A protein and the small-molecule ligand that binds it are described below.
Small molecule (SMILES): O=P(O)(O)OC[C@H]1O[C@@H](O)[C@H](O)[C@@H](O)[C@@H]1O

Binding-site contacts:
Ligand atom C2 contacts residue TYR23 of chain 1.A at 3.6 Å (hydrophobic).
Ligand atom O2P contacts residue THR195 of chain 1.A at 3.7 Å.
Ligand atom C4 contacts residue PHE22 of chain 1.A at 3.6 Å (hydrophobic).
Ligand atom P contacts residue ASP223 of chain 1.A at 3.9 Å.
Ligand atom O1P contacts residue PHE222 of chain 1.A at 3.5 Å (h-bond).
Ligand atom O1P contacts residue THR195 of chain 1.A at 3.5 Å.
Ligand atom O2P contacts residue LEU227 of chain 1.A at 3.9 Å.
Ligand atom C3 contacts residue TYR169 of chain 1.A at 3.5 Å (hydrophobic).
Ligand atom C5 contacts residue PHE22 of chain 1.A at 3.9 Å (hydrophobic).
Ligand atom O1P contacts residue GLU197 of chain 1.A at 3.7 Å.
Ligand atom C6 contacts residue PHE22 of chain 1.A at 3.5 Å (hydrophobic).
Ligand atom O1P contacts residue THR225 of chain 1.A at 3.8 Å.
Ligand atom C5 contacts residue THR195 of chain 1.A at 3.1 Å.
Ligand atom O2P contacts residue GLU197 of chain 1.A at 2.9 Å.
Ligand atom C4 contacts residue THR195 of chain 1.A at 3.8 Å.
Ligand atom O4 contacts residue ASP223 of chain 1.A at 3.3 Å (salt-bridge).
Ligand atom P contacts residue THR195 of chain 1.A at 3.8 Å.
Ligand atom O6 contacts residue THR195 of chain 1.A at 3.4 Å (h-bond).
Ligand atom O3 contacts residue PHE22 of chain 1.A at 3.8 Å.
Ligand atom O6 contacts residue ASP223 of chain 1.A at 3.8 Å.
Ligand atom O3P contacts residue PHE22 of chain 1.A at 3.7 Å.
Ligand atom O2 contacts residue TYR23 of chain 1.A at 3.4 Å (h-bond).
Ligand atom C6 contacts residue ASP223 of chain 1.A at 3.0 Å.
Ligand atom O4 contacts residue PHE22 of chain 1.A at 3.5 Å.
Ligand atom O5 contacts residue ASN20 of chain 1.A at 3.5 Å (h-bond).
Ligand atom O1 contacts residue TYR169 of chain 1.A at 3.9 Å.
Ligand atom O2 contacts residue TYR169 of chain 1.A at 3.2 Å.
Ligand atom O1 contacts residue ASN20 of chain 1.A at 2.9 Å (h-bond).
Ligand atom C6 contacts residue THR195 of chain 1.A at 3.2 Å.
Ligand atom O1P contacts residue ASP223 of chain 1.A at 3.1 Å (salt-bridge).
Ligand atom P contacts residue ASP196 of chain 1.A at 4.0 Å.
Ligand atom O1P contacts residue ASP196 of chain 1.A at 2.8 Å (salt-bridge).
Ligand atom P contacts residue THR225 of chain 1.A at 3.9 Å.
Ligand atom P contacts residue GLU197 of chain 1.A at 3.8 Å.
Ligand atom O5 contacts residue PHE22 of chain 1.A at 3.9 Å.
Ligand atom C1 contacts residue TYR169 of chain 1.A at 3.4 Å (hydrophobic).
Ligand atom O3P contacts residue THR225 of chain 1.A at 3.1 Å.
Ligand atom C1 contacts residue ASN20 of chain 1.A at 3.7 Å.
Ligand atom O4 contacts residue THR195 of chain 1.A at 3.4 Å (h-bond).
Ligand atom O3P contacts residue ILE21 of chain 1.A at 3.3 Å.

Sequence of chain 1.A:
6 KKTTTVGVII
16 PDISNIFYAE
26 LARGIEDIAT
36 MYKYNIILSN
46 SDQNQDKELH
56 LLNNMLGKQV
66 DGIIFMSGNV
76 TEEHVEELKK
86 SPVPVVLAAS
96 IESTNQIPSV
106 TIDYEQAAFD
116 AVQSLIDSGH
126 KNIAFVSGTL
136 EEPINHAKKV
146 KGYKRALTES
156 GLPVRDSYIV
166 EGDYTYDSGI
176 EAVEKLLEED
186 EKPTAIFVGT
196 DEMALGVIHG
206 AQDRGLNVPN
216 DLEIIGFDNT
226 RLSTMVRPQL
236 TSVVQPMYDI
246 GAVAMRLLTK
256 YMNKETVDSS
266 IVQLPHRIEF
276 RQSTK